Binding-site contacts:
Ligand atom C13 contacts residue ARG57 of chain 1.A at 3.8 Å.
Ligand atom C12 contacts residue LEU75 of chain 1.A at 3.5 Å (hydrophobic).
Ligand atom C12 contacts residue GLY56 of chain 1.A at 3.7 Å.
Ligand atom C10 contacts residue GLY53 of chain 1.A at 3.6 Å.
Ligand atom C12 contacts residue GLY53 of chain 1.A at 3.6 Å.
Ligand atom C2 contacts residue THR184 of chain 1.A at 3.6 Å.
Ligand atom C20 contacts residue GLU122 of chain 1.A at 3.4 Å.
Ligand atom C20 contacts residue ALA71 of chain 1.A at 3.6 Å (hydrophobic).
Ligand atom C3 contacts residue THR184 of chain 1.A at 3.6 Å.
Ligand atom C14 contacts residue VAL58 of chain 1.A at 3.8 Å (hydrophobic).
Ligand atom C6 contacts residue THR184 of chain 1.A at 3.7 Å.
Ligand atom N3 contacts residue LEU174 of chain 1.A at 3.8 Å.
Ligand atom N4 contacts residue GLU128 of chain 1.A at 3.4 Å (salt-bridge).
Ligand atom C15 contacts residue PHE55 of chain 1.A at 3.7 Å (hydrophobic).
Ligand atom O2 contacts residue LEU75 of chain 1.A at 3.7 Å.
Ligand atom O2 contacts residue PHE55 of chain 1.A at 3.1 Å (h-bond).
Ligand atom C11 contacts residue GLY53 of chain 1.A at 3.5 Å.
Ligand atom C5 contacts residue VAL58 of chain 1.A at 3.8 Å (hydrophobic).
Ligand atom C1 contacts residue THR184 of chain 1.A at 3.5 Å.
Ligand atom C23 contacts residue THR52 of chain 1.A at 3.7 Å.
Ligand atom N3 contacts residue ALA71 of chain 1.A at 3.7 Å.
Ligand atom C6 contacts residue VAL58 of chain 1.A at 3.5 Å (hydrophobic).
Ligand atom C20 contacts residue LEU174 of chain 1.A at 3.6 Å (hydrophobic).
Ligand atom C16 contacts residue GLU171 of chain 1.A at 3.6 Å.
Ligand atom C11 contacts residue LEU75 of chain 1.A at 3.8 Å (hydrophobic).
Ligand atom O1 contacts residue ASP185 of chain 1.A at 3.3 Å.
Ligand atom N3 contacts residue VAL124 of chain 1.A at 3.2 Å (h-bond).
Ligand atom C15 contacts residue SER54 of chain 1.A at 3.8 Å.
Ligand atom C4 contacts residue THR184 of chain 1.A at 3.7 Å.
Ligand atom C22 contacts residue GLU128 of chain 1.A at 3.3 Å.
Ligand atom C16 contacts residue GLU128 of chain 1.A at 3.5 Å.
Ligand atom C21 contacts residue LEU174 of chain 1.A at 3.5 Å (hydrophobic).
Ligand atom C22 contacts residue GLU171 of chain 1.A at 3.2 Å.
Ligand atom O2 contacts residue SER54 of chain 1.A at 3.5 Å (h-bond).
Ligand atom C17 contacts residue LEU174 of chain 1.A at 3.7 Å (hydrophobic).
Ligand atom C8 contacts residue ASP185 of chain 1.A at 3.5 Å.
Ligand atom O1 contacts residue LYS73 of chain 1.A at 3.1 Å (salt-bridge).
Ligand atom C14 contacts residue LYS73 of chain 1.A at 3.8 Å.
Ligand atom C9 contacts residue LYS73 of chain 1.A at 3.8 Å.
Ligand atom C23 contacts residue ASP185 of chain 1.A at 3.8 Å.

Sequence of chain 1.A:
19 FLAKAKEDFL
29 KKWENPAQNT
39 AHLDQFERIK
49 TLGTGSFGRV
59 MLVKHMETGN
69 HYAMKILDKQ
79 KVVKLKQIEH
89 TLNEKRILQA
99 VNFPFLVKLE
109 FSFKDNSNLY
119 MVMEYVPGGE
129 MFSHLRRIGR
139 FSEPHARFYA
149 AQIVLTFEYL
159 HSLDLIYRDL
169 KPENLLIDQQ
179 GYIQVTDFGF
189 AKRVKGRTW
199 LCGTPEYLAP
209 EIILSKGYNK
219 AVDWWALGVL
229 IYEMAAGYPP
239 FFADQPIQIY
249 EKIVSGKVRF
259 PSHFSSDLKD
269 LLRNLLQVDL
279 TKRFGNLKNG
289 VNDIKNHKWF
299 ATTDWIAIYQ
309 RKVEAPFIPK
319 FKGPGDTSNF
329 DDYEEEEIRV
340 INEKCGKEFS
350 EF

The protein below binds the small molecule below.
Small molecule (SMILES): COc1cccc([C@@H](C)NC(=O)c2ccc(-c3ccncc3)cc2NCCN)c1